Binding-site contacts:
Ligand atom C19 contacts residue J3B1 of chain 1.H at 0.6 Å.
Ligand atom N13 contacts residue J3B1 of chain 1.H at 0.2 Å (h-bond).
Ligand atom C17 contacts residue SER176 of chain 1.B at 3.4 Å.
Ligand atom C22 contacts residue J3B1 of chain 1.H at 0.4 Å.
Ligand atom N13 contacts residue SER176 of chain 1.B at 3.1 Å (h-bond).
Ligand atom C12 contacts residue J3B1 of chain 1.H at 0.1 Å.
Ligand atom C17 contacts residue HIS41 of chain 1.B at 3.6 Å.
Ligand atom N05 contacts residue J3B1 of chain 1.H at 0.2 Å (h-bond).
Ligand atom N28 contacts residue J3B1 of chain 1.H at 0.3 Å (h-bond).
Ligand atom N01 contacts residue ASP170 of chain 1.B at 3.1 Å (salt-bridge).
Ligand atom N01 contacts residue J3B1 of chain 1.H at 0.2 Å (h-bond).
Ligand atom C10 contacts residue J3B1 of chain 1.H at 0.2 Å.
Ligand atom C30 contacts residue J3B1 of chain 1.H at 0.1 Å.
Ligand atom N05 contacts residue ASN194 of chain 1.B at 3.3 Å (h-bond).
Ligand atom C25 contacts residue J3B1 of chain 1.H at 0.3 Å.
Ligand atom C30 contacts residue SER176 of chain 1.B at 3.4 Å.
Ligand atom C08 contacts residue J3B1 of chain 1.H at 0.2 Å.
Ligand atom N28 contacts residue LEU25 of chain 1.B at 3.1 Å (h-bond).
Ligand atom N05 contacts residue SER171 of chain 1.B at 3.5 Å (h-bond).
Ligand atom C22 contacts residue HIS41 of chain 1.B at 3.6 Å.
Ligand atom C04 contacts residue J3B1 of chain 1.H at 0.2 Å.
Ligand atom C08 contacts residue SER171 of chain 1.B at 3.6 Å.
Ligand atom C32 contacts residue J3B1 of chain 1.H at 0.1 Å.
Ligand atom N05 contacts residue GLY193 of chain 1.B at 3.6 Å.
Ligand atom C08 contacts residue VAL190 of chain 1.B at 3.6 Å (hydrophobic).
Ligand atom N01 contacts residue TRP192 of chain 1.B at 3.6 Å.
Ligand atom C10 contacts residue VAL190 of chain 1.B at 3.6 Å (hydrophobic).
Ligand atom O31 contacts residue SER176 of chain 1.B at 3.1 Å (h-bond).
Ligand atom C34 contacts residue J3B1 of chain 1.H at 0.1 Å.
Ligand atom O31 contacts residue GLY174 of chain 1.B at 2.9 Å (h-bond).
Ligand atom O16 contacts residue J3B1 of chain 1.H at 0.4 Å (h-bond).
Ligand atom C17 contacts residue J3B1 of chain 1.H at 0.7 Å.
Ligand atom N01 contacts residue SER171 of chain 1.B at 3.0 Å (h-bond).
Ligand atom C15 contacts residue J3B1 of chain 1.H at 0.3 Å.
Ligand atom N05 contacts residue ASP170 of chain 1.B at 3.4 Å (salt-bridge).
Ligand atom C04 contacts residue SER171 of chain 1.B at 3.3 Å.
Ligand atom O31 contacts residue J3B1 of chain 1.H at 0.0 Å (h-bond).
Ligand atom O31 contacts residue ASP175 of chain 1.B at 3.4 Å (salt-bridge).
Ligand atom C07 contacts residue J3B1 of chain 1.H at 0.1 Å.
Ligand atom C30 contacts residue GLY174 of chain 1.B at 3.7 Å.

A small-molecule ligand and the protein it binds are described below.
Small molecule (SMILES): [H]/N=C(\N)c1ccc(NC(=O)[C@H]2CCCNC2=O)cc1

Sequence of chain 1.B:
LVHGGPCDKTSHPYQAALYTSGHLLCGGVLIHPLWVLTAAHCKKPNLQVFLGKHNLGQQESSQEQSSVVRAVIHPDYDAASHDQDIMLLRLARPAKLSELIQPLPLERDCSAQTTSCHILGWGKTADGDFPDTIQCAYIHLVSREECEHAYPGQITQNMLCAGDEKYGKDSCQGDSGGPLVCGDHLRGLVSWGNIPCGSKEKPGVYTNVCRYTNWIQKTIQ